Sequence of chain 1.A:
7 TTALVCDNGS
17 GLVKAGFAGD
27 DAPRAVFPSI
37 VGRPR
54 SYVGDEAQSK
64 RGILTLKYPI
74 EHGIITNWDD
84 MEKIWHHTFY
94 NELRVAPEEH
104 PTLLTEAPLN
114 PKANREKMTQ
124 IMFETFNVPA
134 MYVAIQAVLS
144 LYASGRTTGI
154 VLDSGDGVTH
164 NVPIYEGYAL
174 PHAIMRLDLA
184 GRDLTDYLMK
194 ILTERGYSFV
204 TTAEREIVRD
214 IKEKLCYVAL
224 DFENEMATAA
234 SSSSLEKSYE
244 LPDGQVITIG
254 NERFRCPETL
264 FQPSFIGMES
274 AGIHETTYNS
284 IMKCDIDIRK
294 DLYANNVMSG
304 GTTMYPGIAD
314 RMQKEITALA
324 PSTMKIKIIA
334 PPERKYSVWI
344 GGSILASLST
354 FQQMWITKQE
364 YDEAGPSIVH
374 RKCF

A protein and the small-molecule ligand that binds it are described below.
Small molecule (SMILES): C/C1=C/C(=O)O[C@@H]2C[C@@H](CC[C@H](C)/C=C\CC1)O[C@@](O)([C@@H]1CSC(=O)N1)C2

Binding-site contacts:
Ligand atom C18 contacts residue THR188 of chain 1.A at 3.8 Å.
Ligand atom C10 contacts residue TYR71 of chain 1.A at 3.3 Å (hydrophobic).
Ligand atom O1 contacts residue LEU18 of chain 1.A at 3.3 Å.
Ligand atom C20 contacts residue GLN61 of chain 1.A at 3.6 Å.
Ligand atom C11 contacts residue TYR71 of chain 1.A at 3.7 Å (hydrophobic).
Ligand atom C1 contacts residue ARG212 of chain 1.A at 3.9 Å.
Ligand atom O5 contacts residue ARG212 of chain 1.A at 3.4 Å.
Ligand atom C3 contacts residue ARG212 of chain 1.A at 3.7 Å.
Ligand atom C8 contacts residue GLU209 of chain 1.A at 3.7 Å.
Ligand atom O4 contacts residue ARG212 of chain 1.A at 3.2 Å (salt-bridge).
Ligand atom O3 contacts residue TYR71 of chain 1.A at 2.8 Å (h-bond).
Ligand atom C20 contacts residue GLU209 of chain 1.A at 3.4 Å.
Ligand atom C10 contacts residue PRO34 of chain 1.A at 3.8 Å (hydrophobic).
Ligand atom O4 contacts residue GLU209 of chain 1.A at 3.0 Å (salt-bridge).
Ligand atom C18 contacts residue ARG212 of chain 1.A at 3.6 Å.
Ligand atom C9 contacts residue TYR71 of chain 1.A at 3.5 Å (hydrophobic).
Ligand atom C5 contacts residue GLU209 of chain 1.A at 3.6 Å.
Ligand atom O5 contacts residue THR188 of chain 1.A at 2.7 Å (h-bond).
Ligand atom C14 contacts residue ASP159 of chain 1.A at 3.7 Å.
Ligand atom C7 contacts residue PRO34 of chain 1.A at 3.7 Å (hydrophobic).
Ligand atom C16 contacts residue ARG185 of chain 1.A at 3.7 Å.
Ligand atom N1 contacts residue ATP1 of chain 1.K at 3.9 Å.
Ligand atom C12 contacts residue GLY17 of chain 1.A at 3.2 Å.
Ligand atom C17 contacts residue GLU209 of chain 1.A at 3.5 Å.
Ligand atom N1 contacts residue ARG185 of chain 1.A at 3.9 Å.
Ligand atom O5 contacts residue ASP159 of chain 1.A at 3.9 Å.
Ligand atom C1 contacts residue LEU18 of chain 1.A at 3.7 Å (hydrophobic).
Ligand atom C6 contacts residue PRO34 of chain 1.A at 3.5 Å (hydrophobic).
Ligand atom N1 contacts residue ASP159 of chain 1.A at 2.7 Å (salt-bridge).
Ligand atom C12 contacts residue PRO34 of chain 1.A at 3.9 Å (hydrophobic).
Ligand atom O5 contacts residue ARG185 of chain 1.A at 3.7 Å.
Ligand atom S1 contacts residue GLU209 of chain 1.A at 3.8 Å.
Ligand atom C16 contacts residue ASP159 of chain 1.A at 3.5 Å.
Ligand atom C17 contacts residue TYR71 of chain 1.A at 3.6 Å (hydrophobic).
Ligand atom C18 contacts residue ASP159 of chain 1.A at 3.6 Å.
Ligand atom O2 contacts residue ARG212 of chain 1.A at 3.8 Å.
Ligand atom C10 contacts residue ILE36 of chain 1.A at 3.8 Å (hydrophobic).
Ligand atom S1 contacts residue ARG208 of chain 1.A at 3.6 Å.
Ligand atom C19 contacts residue ARG212 of chain 1.A at 3.6 Å.
Ligand atom C2 contacts residue ARG212 of chain 1.A at 3.3 Å.